Sequence of chain 1.B:
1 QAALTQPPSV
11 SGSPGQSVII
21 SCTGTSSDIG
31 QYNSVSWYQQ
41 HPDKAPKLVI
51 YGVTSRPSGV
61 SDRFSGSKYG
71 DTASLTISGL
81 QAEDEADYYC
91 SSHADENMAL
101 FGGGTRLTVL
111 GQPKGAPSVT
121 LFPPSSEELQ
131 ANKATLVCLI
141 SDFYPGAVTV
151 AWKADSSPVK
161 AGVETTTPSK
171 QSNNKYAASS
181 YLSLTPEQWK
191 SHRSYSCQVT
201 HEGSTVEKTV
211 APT

This small molecule binds to this protein.
Small molecule (SMILES): OC[C@H]1O[C@H](O[C@@H]2[C@@H](O[C@@H]3CO[C@H](CO)[C@@H](O)[C@@H]3O)O[C@H](CO)[C@@H](O)[C@@H]2O)[C@@H](O)[C@@H](O)[C@@H]1O

Binding-site contacts:
Ligand atom C1 contacts residue PHE53 of chain 1.A at 3.6 Å (hydrophobic).
Ligand atom C3 contacts residue PHE105 of chain 1.A at 4.5 Å (hydrophobic).
Ligand atom O3 contacts residue GLY103 of chain 1.A at 4.1 Å.
Ligand atom O3 contacts residue TYR108 of chain 1.A at 3.7 Å.
Ligand atom C3 contacts residue LEU104 of chain 1.A at 3.7 Å (hydrophobic).
Ligand atom C6 contacts residue GLY103 of chain 1.A at 4.2 Å.
Ligand atom O3 contacts residue ARG55 of chain 1.A at 4.3 Å.
Ligand atom O4 contacts residue GLY103 of chain 1.A at 2.9 Å (h-bond).
Ligand atom C4 contacts residue LEU104 of chain 1.A at 4.3 Å (hydrophobic).
Ligand atom C4 contacts residue ALA106 of chain 1.A at 4.0 Å (hydrophobic).
Ligand atom O3 contacts residue ASP34 of chain 1.A at 2.8 Å (salt-bridge).
Ligand atom O3 contacts residue PHE53 of chain 1.A at 4.1 Å.
Ligand atom C6 contacts residue PHE105 of chain 1.A at 4.2 Å (hydrophobic).
Ligand atom C2 contacts residue ASP34 of chain 1.A at 3.6 Å.
Ligand atom O4 contacts residue TYR108 of chain 1.A at 4.2 Å.
Ligand atom C2 contacts residue PHE53 of chain 1.A at 3.8 Å (hydrophobic).
Ligand atom O4 contacts residue ALA106 of chain 1.A at 3.1 Å (h-bond).
Ligand atom C4 contacts residue TYR108 of chain 1.A at 4.5 Å (hydrophobic).
Ligand atom C4 contacts residue GLY103 of chain 1.A at 3.6 Å.
Ligand atom C3 contacts residue ASP34 of chain 1.A at 3.8 Å.
Ligand atom O2 contacts residue PHE53 of chain 1.A at 3.6 Å.
Ligand atom C3 contacts residue ALA107 of chain 1.A at 4.3 Å (hydrophobic).
Ligand atom O3 contacts residue ALA107 of chain 1.A at 3.1 Å (h-bond).
Ligand atom O4 contacts residue PHE105 of chain 1.A at 3.6 Å.
Ligand atom O2 contacts residue ASP34 of chain 1.A at 3.0 Å (salt-bridge).
Ligand atom O2 contacts residue LEU104 of chain 1.A at 4.5 Å.
Ligand atom O3 contacts residue ALA106 of chain 1.A at 3.2 Å (h-bond).
Ligand atom C3 contacts residue ALA106 of chain 1.A at 3.8 Å (hydrophobic).
Ligand atom O3 contacts residue PHE105 of chain 1.A at 4.2 Å.
Ligand atom C2 contacts residue LEU104 of chain 1.A at 4.5 Å (hydrophobic).
Ligand atom O3 contacts residue LEU104 of chain 1.A at 3.7 Å.
Ligand atom O2 contacts residue TYR51 of chain 1.A at 4.0 Å.
Ligand atom O6 contacts residue PHE105 of chain 1.A at 4.2 Å.
Ligand atom O6 contacts residue ASN97 of chain 1.B at 4.2 Å.

Sequence of chain 1.A:
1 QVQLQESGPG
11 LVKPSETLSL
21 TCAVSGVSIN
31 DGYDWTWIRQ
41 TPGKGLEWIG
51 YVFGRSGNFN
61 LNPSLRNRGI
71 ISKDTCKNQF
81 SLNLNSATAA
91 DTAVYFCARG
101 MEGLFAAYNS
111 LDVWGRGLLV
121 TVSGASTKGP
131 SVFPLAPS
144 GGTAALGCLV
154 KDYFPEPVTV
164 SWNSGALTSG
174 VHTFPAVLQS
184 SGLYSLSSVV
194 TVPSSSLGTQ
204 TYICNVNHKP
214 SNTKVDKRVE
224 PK